Binding-site contacts:
Ligand atom O4 contacts residue ALA125 of chain 3.A at 3.4 Å (h-bond).
Ligand atom C1 contacts residue GLN217 of chain 3.A at 3.7 Å.
Ligand atom O1 contacts residue SER127 of chain 3.A at 3.9 Å.
Ligand atom C5 contacts residue ALA125 of chain 3.A at 3.6 Å (hydrophobic).
Ligand atom O8 contacts residue TRP142 of chain 3.A at 4.0 Å.
Ligand atom C11 contacts residue GLY124 of chain 3.A at 3.6 Å.
Ligand atom O7 contacts residue LEU185 of chain 3.A at 3.9 Å.
Ligand atom O9 contacts residue HIS174 of chain 3.A at 3.5 Å (h-bond).
Ligand atom C11 contacts residue ALA125 of chain 3.A at 3.9 Å (hydrophobic).
Ligand atom O9 contacts residue TYR88 of chain 3.A at 2.9 Å (h-bond).
Ligand atom O10 contacts residue LEU185 of chain 3.A at 3.1 Å.
Ligand atom O1A contacts residue SER127 of chain 3.A at 3.1 Å (h-bond).
Ligand atom C9 contacts residue TRP142 of chain 3.A at 4.0 Å (hydrophobic).
Ligand atom C8 contacts residue GLN217 of chain 3.A at 4.1 Å.
Ligand atom C5 contacts residue GLN217 of chain 3.A at 3.9 Å.
Ligand atom O1A contacts residue GLN217 of chain 3.A at 3.8 Å.
Ligand atom C11 contacts residue TRP142 of chain 3.A at 3.9 Å (hydrophobic).
Ligand atom O1B contacts residue GLN217 of chain 3.A at 3.1 Å (h-bond).
Ligand atom C4 contacts residue ALA125 of chain 3.A at 3.2 Å (hydrophobic).
Ligand atom C8 contacts residue TRP142 of chain 3.A at 4.2 Å (hydrophobic).
Ligand atom C1 contacts residue SER127 of chain 3.A at 3.8 Å.
Ligand atom C10 contacts residue ALA125 of chain 3.A at 3.9 Å (hydrophobic).
Ligand atom O8 contacts residue GLN217 of chain 3.A at 2.9 Å (h-bond).
Ligand atom C6 contacts residue ALA125 of chain 3.A at 4.1 Å (hydrophobic).
Ligand atom C1 contacts residue THR126 of chain 3.A at 3.5 Å.
Ligand atom O1A contacts residue THR126 of chain 3.A at 3.7 Å.
Ligand atom C9 contacts residue TYR88 of chain 3.A at 3.5 Å (hydrophobic).
Ligand atom O1B contacts residue THR126 of chain 3.A at 2.6 Å (h-bond).
Ligand atom C1 contacts residue SER127 of chain 3.A at 3.7 Å.
Ligand atom C9 contacts residue HIS174 of chain 3.A at 3.5 Å.
Ligand atom O8 contacts residue TYR88 of chain 3.A at 3.4 Å.
Ligand atom C7 contacts residue TRP142 of chain 3.A at 3.9 Å (hydrophobic).
Ligand atom C3 contacts residue GLY216 of chain 3.A at 4.1 Å.
Ligand atom C8 contacts residue TYR88 of chain 3.A at 4.2 Å (hydrophobic).
Ligand atom O7 contacts residue GLU181 of chain 3.A at 3.6 Å (salt-bridge).
Ligand atom N5 contacts residue ALA125 of chain 3.A at 2.9 Å (h-bond).
Ligand atom C11 contacts residue LEU144 of chain 3.A at 3.7 Å (hydrophobic).
Ligand atom C10 contacts residue LEU185 of chain 3.A at 4.1 Å (hydrophobic).
Ligand atom O5 contacts residue SER127 of chain 3.A at 4.1 Å.
Ligand atom O1B contacts residue SER127 of chain 3.A at 3.9 Å.

Sequence of chain 3.A:
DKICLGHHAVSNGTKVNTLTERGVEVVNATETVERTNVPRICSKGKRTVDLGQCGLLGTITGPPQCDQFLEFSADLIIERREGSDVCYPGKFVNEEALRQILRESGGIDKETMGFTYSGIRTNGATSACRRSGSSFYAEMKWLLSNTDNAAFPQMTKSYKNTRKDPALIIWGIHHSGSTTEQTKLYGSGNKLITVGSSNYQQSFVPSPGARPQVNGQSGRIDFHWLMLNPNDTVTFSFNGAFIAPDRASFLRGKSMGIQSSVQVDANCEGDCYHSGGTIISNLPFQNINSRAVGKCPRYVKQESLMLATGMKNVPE

This small molecule binds to this protein.
Small molecule (SMILES): CC(=O)N[C@H]1[C@H]([C@H](O)[C@H](O)CO)O[C@@](OC[C@H]2O[C@@H](O)[C@H](O)[C@@H](O)[C@H]2O)(C(=O)O)C[C@@H]1O